Binding-site contacts:
Ligand atom O42 contacts residue ASN40 of chain 2.A at 3.6 Å.
Ligand atom O42 contacts residue PHE56 of chain 2.A at 4.3 Å.
Ligand atom C5 contacts residue ASN40 of chain 2.A at 3.6 Å.
Ligand atom O1 contacts residue ASP103 of chain 2.A at 2.6 Å (salt-bridge).
Ligand atom C2 contacts residue TYR16 of chain 2.A at 3.4 Å (hydrophobic).
Ligand atom O1 contacts residue PHE86 of chain 2.A at 3.7 Å.
Ligand atom C6 contacts residue PHE86 of chain 2.A at 3.8 Å (hydrophobic).
Ligand atom C6 contacts residue ALA118 of chain 2.A at 3.7 Å (hydrophobic).
Ligand atom O31 contacts residue VAL88 of chain 2.A at 4.1 Å.
Ligand atom C1 contacts residue PHE86 of chain 2.A at 3.8 Å (hydrophobic).
Ligand atom O1 contacts residue TYR57 of chain 2.A at 4.3 Å.
Ligand atom N3 contacts residue LEU61 of chain 2.A at 4.2 Å.
Ligand atom O41 contacts residue VAL88 of chain 2.A at 4.2 Å.
Ligand atom O32 contacts residue TYR57 of chain 2.A at 3.8 Å.
Ligand atom O32 contacts residue VAL20 of chain 2.A at 4.1 Å.
Ligand atom O1 contacts residue MET116 of chain 2.A at 3.5 Å.
Ligand atom N4 contacts residue LEU99 of chain 2.A at 4.5 Å.
Ligand atom O31 contacts residue LEU61 of chain 2.A at 4.0 Å.
Ligand atom C6 contacts residue VAL101 of chain 2.A at 4.2 Å (hydrophobic).
Ligand atom O41 contacts residue LEU99 of chain 2.A at 4.0 Å.
Ligand atom C6 contacts residue ASN40 of chain 2.A at 4.3 Å.
Ligand atom C1 contacts residue ASP103 of chain 2.A at 3.7 Å.
Ligand atom C4 contacts residue ASN40 of chain 2.A at 4.4 Å.
Ligand atom N3 contacts residue VAL20 of chain 2.A at 4.4 Å.
Ligand atom C6 contacts residue MET116 of chain 2.A at 4.1 Å (hydrophobic).
Ligand atom C5 contacts residue VAL101 of chain 2.A at 4.4 Å (hydrophobic).
Ligand atom C1 contacts residue TYR16 of chain 2.A at 3.3 Å (hydrophobic).
Ligand atom C6 contacts residue ASP103 of chain 2.A at 3.5 Å.
Ligand atom C1 contacts residue MET116 of chain 2.A at 3.9 Å (hydrophobic).
Ligand atom C2 contacts residue TYR57 of chain 2.A at 4.3 Å (hydrophobic).
Ligand atom O32 contacts residue LEU61 of chain 2.A at 3.6 Å.
Ligand atom O1 contacts residue TYR16 of chain 2.A at 2.4 Å (h-bond).
Ligand atom C5 contacts residue ALA118 of chain 2.A at 4.1 Å (hydrophobic).
Ligand atom N4 contacts residue ASN40 of chain 2.A at 4.5 Å.

Sequence of chain 2.A:
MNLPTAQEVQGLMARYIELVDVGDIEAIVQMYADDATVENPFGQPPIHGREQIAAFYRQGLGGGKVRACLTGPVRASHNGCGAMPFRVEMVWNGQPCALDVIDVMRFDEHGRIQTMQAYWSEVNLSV

The protein below binds the small molecule below.
Small molecule (SMILES): O=[N+]([O-])c1ccc(O)cc1[N+](=O)[O-]